This small molecule binds to this protein.
Small molecule (SMILES): N[C@@H](Cc1ccccc1)C(=O)O

Binding-site contacts:
Ligand atom OXT contacts residue PRO197 of chain 1.A at 3.6 Å.
Ligand atom O contacts residue THR79 of chain 1.U at 2.7 Å (h-bond).
Ligand atom CB contacts residue GLN78 of chain 1.Y at 3.5 Å.
Ligand atom CE2 contacts residue GLN78 of chain 1.Y at 3.6 Å.
Ligand atom OXT contacts residue GLY77 of chain 1.U at 3.9 Å.
Ligand atom C contacts residue GLN78 of chain 1.U at 3.7 Å.
Ligand atom CZ contacts residue ILE13 of chain 1.Y at 3.9 Å (hydrophobic).
Ligand atom OXT contacts residue GLN78 of chain 1.Y at 3.2 Å (h-bond).
Ligand atom C contacts residue GLN78 of chain 1.Y at 3.9 Å.
Ligand atom CG contacts residue ILE13 of chain 1.Y at 3.4 Å (hydrophobic).
Ligand atom C contacts residue VAL76 of chain 1.U at 3.9 Å (hydrophobic).
Ligand atom C contacts residue GLY77 of chain 1.U at 3.9 Å.
Ligand atom CE1 contacts residue ILE13 of chain 1.Y at 3.9 Å (hydrophobic).
Ligand atom CB contacts residue VAL76 of chain 1.U at 3.4 Å (hydrophobic).
Ligand atom CZ contacts residue MET15 of chain 1.Y at 3.7 Å (hydrophobic).
Ligand atom CA contacts residue THR79 of chain 1.U at 3.6 Å.
Ligand atom OXT contacts residue GLU195 of chain 1.A at 3.8 Å.
Ligand atom CD2 contacts residue VAL76 of chain 1.U at 3.5 Å (hydrophobic).
Ligand atom CD2 contacts residue GLN78 of chain 1.Y at 3.4 Å.
Ligand atom CD1 contacts residue ILE13 of chain 1.Y at 3.5 Å (hydrophobic).
Ligand atom CA contacts residue ILE13 of chain 1.Y at 3.6 Å (hydrophobic).
Ligand atom CE2 contacts residue ARG14 of chain 1.Y at 3.9 Å.
Ligand atom N contacts residue ILE13 of chain 1.Y at 2.8 Å (h-bond).
Ligand atom C contacts residue THR79 of chain 1.U at 3.5 Å.
Ligand atom CG contacts residue VAL76 of chain 1.U at 3.6 Å (hydrophobic).
Ligand atom N contacts residue GLN78 of chain 1.Y at 2.9 Å (h-bond).
Ligand atom CE1 contacts residue VAL76 of chain 1.U at 3.9 Å (hydrophobic).
Ligand atom CD2 contacts residue ILE13 of chain 1.Y at 3.5 Å (hydrophobic).
Ligand atom N contacts residue GLU195 of chain 1.A at 2.9 Å (salt-bridge).
Ligand atom CZ contacts residue LEU80 of chain 1.Y at 3.8 Å (hydrophobic).
Ligand atom CE1 contacts residue MET15 of chain 1.Y at 3.7 Å (hydrophobic).
Ligand atom O contacts residue VAL76 of chain 1.U at 3.5 Å (h-bond).
Ligand atom O contacts residue GLY77 of chain 1.U at 3.8 Å.
Ligand atom CE2 contacts residue ILE13 of chain 1.Y at 3.4 Å (hydrophobic).
Ligand atom O contacts residue GLN78 of chain 1.U at 2.9 Å (h-bond).
Ligand atom CB contacts residue ILE13 of chain 1.Y at 3.9 Å (hydrophobic).
Ligand atom CZ contacts residue ARG14 of chain 1.Y at 3.8 Å.
Ligand atom CE2 contacts residue GLN12 of chain 1.Y at 3.9 Å.
Ligand atom CA contacts residue GLN78 of chain 1.Y at 3.6 Å.
Ligand atom CD1 contacts residue VAL76 of chain 1.U at 3.5 Å (hydrophobic).

Sequence of chain 1.A:
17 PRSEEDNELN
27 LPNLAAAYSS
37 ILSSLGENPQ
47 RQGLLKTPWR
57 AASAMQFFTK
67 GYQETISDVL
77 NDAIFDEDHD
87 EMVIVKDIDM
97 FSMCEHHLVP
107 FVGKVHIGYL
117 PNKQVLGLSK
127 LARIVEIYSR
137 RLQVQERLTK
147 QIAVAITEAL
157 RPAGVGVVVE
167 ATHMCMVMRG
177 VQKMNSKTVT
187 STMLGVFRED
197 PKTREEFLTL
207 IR

Sequence of chain 1.Y:
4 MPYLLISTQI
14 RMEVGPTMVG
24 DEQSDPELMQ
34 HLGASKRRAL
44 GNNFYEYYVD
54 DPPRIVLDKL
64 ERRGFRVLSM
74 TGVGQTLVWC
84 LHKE

Sequence of chain 1.U:
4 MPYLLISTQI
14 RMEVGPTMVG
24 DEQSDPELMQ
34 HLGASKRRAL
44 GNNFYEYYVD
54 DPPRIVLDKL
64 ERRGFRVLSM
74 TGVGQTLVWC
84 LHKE